Sequence of chain 1.D:
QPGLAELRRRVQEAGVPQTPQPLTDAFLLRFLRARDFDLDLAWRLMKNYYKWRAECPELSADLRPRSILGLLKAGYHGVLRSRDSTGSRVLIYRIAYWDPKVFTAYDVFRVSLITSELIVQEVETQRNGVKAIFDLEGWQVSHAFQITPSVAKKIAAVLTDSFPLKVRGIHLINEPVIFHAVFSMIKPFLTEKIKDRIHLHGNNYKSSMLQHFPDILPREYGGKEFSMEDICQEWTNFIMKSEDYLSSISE

Sequence of chain 1.C:
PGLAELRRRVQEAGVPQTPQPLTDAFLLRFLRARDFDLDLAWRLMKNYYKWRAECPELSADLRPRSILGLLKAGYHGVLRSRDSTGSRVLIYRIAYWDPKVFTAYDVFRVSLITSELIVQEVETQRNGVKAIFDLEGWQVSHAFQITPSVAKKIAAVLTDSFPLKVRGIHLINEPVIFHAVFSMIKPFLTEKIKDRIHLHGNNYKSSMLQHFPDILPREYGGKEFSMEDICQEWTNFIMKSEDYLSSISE

The small molecule below binds the protein below.
Small molecule (SMILES): CCCC(=O)OC[C@H](COP(=O)(O)O[C@H]1[C@H](O)[C@@H](O)[C@H](OP(=O)(O)O)[C@@H](OP(=O)(O)O)[C@H]1O)OC(=O)CCC

Binding-site contacts:
Ligand atom P3 contacts residue LYS205 of chain 1.C at 3.2 Å.
Ligand atom O12 contacts residue LYS205 of chain 1.C at 3.7 Å.
Ligand atom O5 contacts residue VAL179 of chain 1.C at 3.2 Å (h-bond).
Ligand atom C2 contacts residue LYS205 of chain 1.C at 3.8 Å.
Ligand atom OP3 contacts residue LEU171 of chain 1.C at 2.8 Å (h-bond).
Ligand atom O1 contacts residue ILE206 of chain 1.C at 3.2 Å.
Ligand atom O2 contacts residue ARG209 of chain 1.C at 3.6 Å (salt-bridge).
Ligand atom C0P contacts residue PHE201 of chain 1.D at 3.7 Å (hydrophobic).
Ligand atom C4 contacts residue ARG209 of chain 1.C at 3.6 Å.
Ligand atom C0Q contacts residue ALA168 of chain 1.C at 4.0 Å (hydrophobic).
Ligand atom O2 contacts residue LYS205 of chain 1.C at 2.8 Å (salt-bridge).
Ligand atom O11 contacts residue LYS205 of chain 1.C at 2.9 Å (salt-bridge).
Ligand atom OP5 contacts residue LYS178 of chain 1.C at 3.4 Å.
Ligand atom C0I contacts residue ILE206 of chain 1.C at 3.9 Å (hydrophobic).
Ligand atom OP4 contacts residue LYS205 of chain 1.C at 3.8 Å.
Ligand atom O3 contacts residue LYS205 of chain 1.C at 2.8 Å (salt-bridge).
Ligand atom P1 contacts residue ILE206 of chain 1.C at 3.9 Å.
Ligand atom C0B contacts residue THR172 of chain 1.C at 3.8 Å.
Ligand atom OP1 contacts residue LEU171 of chain 1.C at 3.7 Å.
Ligand atom OP3 contacts residue ASP173 of chain 1.C at 3.8 Å.
Ligand atom OP6 contacts residue ARG180 of chain 1.C at 3.3 Å.
Ligand atom C0B contacts residue LEU171 of chain 1.C at 3.1 Å (hydrophobic).
Ligand atom P4 contacts residue ARG209 of chain 1.C at 3.6 Å.
Ligand atom OP5 contacts residue ARG180 of chain 1.C at 3.5 Å (salt-bridge).
Ligand atom OP4 contacts residue ARG209 of chain 1.C at 3.0 Å (salt-bridge).
Ligand atom C6 contacts residue ILE206 of chain 1.C at 3.8 Å (hydrophobic).
Ligand atom O6 contacts residue LEU171 of chain 1.C at 3.7 Å.
Ligand atom OP6 contacts residue ARG209 of chain 1.C at 2.8 Å (salt-bridge).
Ligand atom C0G contacts residue ILE206 of chain 1.C at 3.6 Å (hydrophobic).
Ligand atom O0H contacts residue LEU171 of chain 1.C at 3.5 Å.
Ligand atom O5 contacts residue LYS178 of chain 1.C at 3.2 Å.
Ligand atom C0C contacts residue LEU171 of chain 1.C at 3.9 Å (hydrophobic).
Ligand atom OP3 contacts residue THR172 of chain 1.C at 3.6 Å.
Ligand atom O0D contacts residue ILE206 of chain 1.C at 3.4 Å.
Ligand atom C3 contacts residue LYS205 of chain 1.C at 3.7 Å.
Ligand atom C0Q contacts residue PHE201 of chain 1.D at 3.8 Å (hydrophobic).
Ligand atom O0H contacts residue ILE206 of chain 1.C at 3.2 Å.
Ligand atom OP1 contacts residue ILE206 of chain 1.C at 3.3 Å.
Ligand atom P1 contacts residue LEU171 of chain 1.C at 3.9 Å.
Ligand atom C0G contacts residue LEU171 of chain 1.C at 3.8 Å (hydrophobic).